Binding-site contacts:
Ligand atom O5 contacts residue ASN58 of chain 1.E at 2.4 Å (h-bond).
Ligand atom C7 contacts residue GLU57 of chain 1.E at 3.9 Å.
Ligand atom O3 contacts residue SER17 of chain 1.C at 4.4 Å.
Ligand atom C7 contacts residue ASN58 of chain 1.E at 3.5 Å.
Ligand atom O7 contacts residue ASN58 of chain 1.E at 3.7 Å.
Ligand atom C8 contacts residue GLY13 of chain 1.C at 4.4 Å.
Ligand atom C2 contacts residue ASN58 of chain 1.E at 2.5 Å.
Ligand atom C3 contacts residue ASN58 of chain 1.E at 3.8 Å.
Ligand atom C5 contacts residue ASN58 of chain 1.E at 3.7 Å.
Ligand atom N2 contacts residue GLY16 of chain 1.C at 4.3 Å.
Ligand atom C8 contacts residue GLU57 of chain 1.E at 4.1 Å.
Ligand atom C8 contacts residue SER17 of chain 1.C at 4.2 Å.
Ligand atom C1 contacts residue ASN58 of chain 1.E at 1.4 Å.
Ligand atom N2 contacts residue SER17 of chain 1.C at 3.9 Å.
Ligand atom N2 contacts residue ASN58 of chain 1.E at 2.9 Å (h-bond).
Ligand atom C4 contacts residue ASN58 of chain 1.E at 4.2 Å.
Ligand atom O7 contacts residue GLU57 of chain 1.E at 3.1 Å (salt-bridge).

Sequence of chain 1.C:
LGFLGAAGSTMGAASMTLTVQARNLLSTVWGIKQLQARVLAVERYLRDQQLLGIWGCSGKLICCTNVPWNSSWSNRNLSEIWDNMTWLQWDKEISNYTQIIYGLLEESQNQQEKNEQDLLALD

Sequence of chain 1.E:
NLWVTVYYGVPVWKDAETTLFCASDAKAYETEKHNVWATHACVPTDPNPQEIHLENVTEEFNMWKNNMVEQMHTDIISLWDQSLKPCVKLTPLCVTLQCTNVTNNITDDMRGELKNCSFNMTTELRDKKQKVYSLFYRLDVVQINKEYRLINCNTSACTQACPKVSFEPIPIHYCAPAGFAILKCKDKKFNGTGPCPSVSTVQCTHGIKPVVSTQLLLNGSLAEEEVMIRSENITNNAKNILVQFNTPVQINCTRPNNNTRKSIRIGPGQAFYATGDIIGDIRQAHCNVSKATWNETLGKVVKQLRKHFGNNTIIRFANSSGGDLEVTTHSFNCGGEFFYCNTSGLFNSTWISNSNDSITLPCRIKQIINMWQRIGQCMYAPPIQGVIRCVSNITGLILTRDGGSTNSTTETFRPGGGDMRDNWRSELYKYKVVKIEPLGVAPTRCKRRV

A small-molecule ligand and the protein it binds are described below.
Small molecule (SMILES): CC(=O)N[C@@H]1[C@@H](O)[C@H](O)[C@@H](CO)O[C@H]1O